This small molecule binds to this protein.
Small molecule (SMILES): O=C(O)[C@@H]1C[C@]2(C(=O)O)C=C[C@@H](O)[C@@H](C2)O1

Sequence of chain 1.E:
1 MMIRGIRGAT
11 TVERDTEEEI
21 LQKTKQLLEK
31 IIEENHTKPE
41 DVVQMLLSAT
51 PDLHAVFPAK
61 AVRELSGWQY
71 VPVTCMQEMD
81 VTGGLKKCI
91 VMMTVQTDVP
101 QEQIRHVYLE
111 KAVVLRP

Binding-site contacts:
Ligand atom C8 contacts residue LEU115 of chain 1.E at 3.8 Å (hydrophobic).
Ligand atom O3 contacts residue ARG7 of chain 1.E at 2.6 Å (salt-bridge).
Ligand atom C11 contacts residue LEU115 of chain 1.E at 3.9 Å (hydrophobic).
Ligand atom C3 contacts residue THR74 of chain 1.D at 3.5 Å.
Ligand atom O1 contacts residue LYS60 of chain 1.D at 3.7 Å.
Ligand atom O5 contacts residue GLU78 of chain 1.E at 2.9 Å (salt-bridge).
Ligand atom C2 contacts residue ALA59 of chain 1.D at 3.9 Å (hydrophobic).
Ligand atom O2 contacts residue ALA59 of chain 1.D at 3.3 Å.
Ligand atom O4 contacts residue ARG7 of chain 1.E at 2.5 Å (salt-bridge).
Ligand atom C9 contacts residue ARG63 of chain 1.D at 3.7 Å.
Ligand atom O1 contacts residue PHE57 of chain 1.D at 4.1 Å.
Ligand atom C3 contacts residue CYS75 of chain 1.D at 4.1 Å (hydrophobic).
Ligand atom O5 contacts residue PHE57 of chain 1.D at 4.0 Å.
Ligand atom C4 contacts residue CIR90 of chain 1.E at 3.3 Å.
Ligand atom C2 contacts residue ARG7 of chain 1.E at 3.6 Å.
Ligand atom C3 contacts residue VAL73 of chain 1.D at 3.3 Å (hydrophobic).
Ligand atom C11 contacts residue CIR90 of chain 1.E at 3.7 Å.
Ligand atom O7 contacts residue LEU115 of chain 1.E at 4.0 Å.
Ligand atom C8 contacts residue CIR90 of chain 1.E at 3.9 Å.
Ligand atom O3 contacts residue TYR108 of chain 1.E at 3.3 Å (h-bond).
Ligand atom O5 contacts residue CYS75 of chain 1.D at 3.0 Å (h-bond).
Ligand atom O5 contacts residue CIR90 of chain 1.E at 3.9 Å.
Ligand atom C4 contacts residue THR74 of chain 1.D at 3.8 Å.
Ligand atom C4 contacts residue GLU78 of chain 1.E at 3.8 Å.
Ligand atom C2 contacts residue VAL73 of chain 1.D at 3.5 Å (hydrophobic).
Ligand atom O2 contacts residue ARG63 of chain 1.D at 2.8 Å (salt-bridge).
Ligand atom O7 contacts residue CIR90 of chain 1.E at 2.8 Å (h-bond).
Ligand atom C3 contacts residue ARG7 of chain 1.E at 3.3 Å.
Ligand atom C1 contacts residue ARG63 of chain 1.D at 4.1 Å.
Ligand atom C6 contacts residue PHE57 of chain 1.D at 3.6 Å (hydrophobic).
Ligand atom O4 contacts residue LEU115 of chain 1.E at 3.6 Å.
Ligand atom C5 contacts residue PHE57 of chain 1.D at 4.1 Å (hydrophobic).
Ligand atom O1 contacts residue ALA59 of chain 1.D at 3.6 Å.
Ligand atom O1 contacts residue ARG63 of chain 1.D at 3.5 Å (salt-bridge).
Ligand atom C10 contacts residue ALA59 of chain 1.D at 3.4 Å (hydrophobic).
Ligand atom O5 contacts residue THR74 of chain 1.D at 3.5 Å (h-bond).
Ligand atom O4 contacts residue CIR90 of chain 1.E at 2.7 Å (h-bond).
Ligand atom C10 contacts residue ARG63 of chain 1.D at 3.2 Å.
Ligand atom C5 contacts residue CIR90 of chain 1.E at 3.5 Å.
Ligand atom C11 contacts residue ARG7 of chain 1.E at 3.2 Å.

Sequence of chain 1.D:
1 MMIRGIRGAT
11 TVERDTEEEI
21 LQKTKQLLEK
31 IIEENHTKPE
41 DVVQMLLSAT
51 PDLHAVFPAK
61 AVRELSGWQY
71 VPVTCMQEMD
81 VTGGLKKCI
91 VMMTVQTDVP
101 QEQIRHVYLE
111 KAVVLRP